Sequence of chain 2.F:
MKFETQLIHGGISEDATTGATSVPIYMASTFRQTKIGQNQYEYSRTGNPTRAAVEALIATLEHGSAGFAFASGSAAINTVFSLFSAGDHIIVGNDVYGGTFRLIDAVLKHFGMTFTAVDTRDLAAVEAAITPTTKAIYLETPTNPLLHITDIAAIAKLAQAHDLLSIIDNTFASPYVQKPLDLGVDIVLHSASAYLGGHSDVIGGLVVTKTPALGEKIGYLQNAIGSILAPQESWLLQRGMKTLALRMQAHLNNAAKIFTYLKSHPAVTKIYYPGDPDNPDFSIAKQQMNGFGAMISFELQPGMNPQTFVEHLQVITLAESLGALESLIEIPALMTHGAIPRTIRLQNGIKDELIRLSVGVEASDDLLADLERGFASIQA

Binding-site contacts:
Ligand atom O contacts residue ASN144 of chain 2.F at 3.2 Å (h-bond).
Ligand atom O contacts residue LEU322 of chain 2.F at 3.6 Å.
Ligand atom O3P contacts residue SER72 of chain 2.F at 3.3 Å.
Ligand atom CB contacts residue TYR97 of chain 2.F at 3.5 Å (hydrophobic).
Ligand atom O3P contacts residue ARG45 of chain 2.E at 3.1 Å (salt-bridge).
Ligand atom CZ contacts residue THR46 of chain 2.E at 3.3 Å.
Ligand atom O2P contacts residue SER191 of chain 2.F at 3.0 Å (h-bond).
Ligand atom C5 contacts residue TYR97 of chain 2.F at 3.5 Å (hydrophobic).
Ligand atom C contacts residue LEU322 of chain 2.F at 3.6 Å (hydrophobic).
Ligand atom O4P contacts residue SER74 of chain 2.F at 3.6 Å (h-bond).
Ligand atom O3P contacts residue SER74 of chain 2.F at 2.4 Å (h-bond).
Ligand atom O contacts residue ARG356 of chain 2.F at 3.4 Å (salt-bridge).
Ligand atom C2 contacts residue ASP169 of chain 2.F at 3.6 Å.
Ligand atom SD contacts residue GLU320 of chain 2.F at 3.5 Å (salt-bridge).
Ligand atom NH contacts residue GLU320 of chain 2.F at 2.5 Å (salt-bridge).
Ligand atom P contacts residue GLY73 of chain 2.F at 3.5 Å.
Ligand atom N1 contacts residue ASP169 of chain 2.F at 2.9 Å (salt-bridge).
Ligand atom O2P contacts residue GLY73 of chain 2.F at 3.1 Å (h-bond).
Ligand atom OX1 contacts residue ASN223 of chain 2.E at 3.1 Å (h-bond).
Ligand atom C2A contacts residue ASP169 of chain 2.F at 3.4 Å.
Ligand atom OX1 contacts residue ARG102 of chain 2.F at 2.9 Å (salt-bridge).
Ligand atom CZ contacts residue GLU320 of chain 2.F at 3.6 Å.
Ligand atom O2P contacts residue TYR43 of chain 2.E at 3.5 Å (h-bond).
Ligand atom CE contacts residue ARG45 of chain 2.E at 3.2 Å.
Ligand atom O1P contacts residue ARG45 of chain 2.E at 2.5 Å (salt-bridge).
Ligand atom O2P contacts residue SER193 of chain 2.F at 2.7 Å (h-bond).
Ligand atom OT contacts residue THR336 of chain 2.F at 3.2 Å.
Ligand atom O3P contacts residue GLY73 of chain 2.F at 3.2 Å (h-bond).
Ligand atom OT contacts residue SER321 of chain 2.F at 2.9 Å (h-bond).
Ligand atom O4P contacts residue SER191 of chain 2.F at 2.9 Å (h-bond).
Ligand atom C5A contacts residue TYR97 of chain 2.F at 3.5 Å (hydrophobic).
Ligand atom P contacts residue ARG45 of chain 2.E at 3.4 Å.
Ligand atom OX1 contacts residue ARG45 of chain 2.E at 2.9 Å (salt-bridge).
Ligand atom OT contacts residue ARG356 of chain 2.F at 2.9 Å (salt-bridge).
Ligand atom O3 contacts residue ASN144 of chain 2.F at 2.6 Å (h-bond).
Ligand atom C contacts residue THR336 of chain 2.F at 3.6 Å.
Ligand atom O1P contacts residue TYR43 of chain 2.E at 2.7 Å (h-bond).
Ligand atom O4P contacts residue GLY73 of chain 2.F at 3.4 Å.
Ligand atom C4A contacts residue TYR97 of chain 2.F at 3.5 Å (hydrophobic).
Ligand atom P contacts residue SER191 of chain 2.F at 3.5 Å.

The small molecule below binds the protein below.
Small molecule (SMILES): Cc1ncc(COP(=O)(O)O)c(/C=N/[C@@H](CCSC[C@H](N)C(=O)O)C(=O)O)c1O

Sequence of chain 2.E:
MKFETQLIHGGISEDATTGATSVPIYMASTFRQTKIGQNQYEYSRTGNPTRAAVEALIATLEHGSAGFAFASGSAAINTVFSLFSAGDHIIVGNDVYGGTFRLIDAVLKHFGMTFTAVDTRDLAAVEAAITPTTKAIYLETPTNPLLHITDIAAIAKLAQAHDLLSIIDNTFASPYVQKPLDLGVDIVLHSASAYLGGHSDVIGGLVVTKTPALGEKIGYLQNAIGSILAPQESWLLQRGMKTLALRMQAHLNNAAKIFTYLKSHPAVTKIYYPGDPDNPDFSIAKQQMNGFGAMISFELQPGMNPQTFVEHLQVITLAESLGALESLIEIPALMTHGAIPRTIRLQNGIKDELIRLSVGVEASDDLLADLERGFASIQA